The small molecule below binds the protein below.
Small molecule (SMILES): CC1(N)CCN(c2cnc3nc(Sc4cccc(Cl)c4Cl)ccc3n2)CC1

Sequence of chain 1.A:
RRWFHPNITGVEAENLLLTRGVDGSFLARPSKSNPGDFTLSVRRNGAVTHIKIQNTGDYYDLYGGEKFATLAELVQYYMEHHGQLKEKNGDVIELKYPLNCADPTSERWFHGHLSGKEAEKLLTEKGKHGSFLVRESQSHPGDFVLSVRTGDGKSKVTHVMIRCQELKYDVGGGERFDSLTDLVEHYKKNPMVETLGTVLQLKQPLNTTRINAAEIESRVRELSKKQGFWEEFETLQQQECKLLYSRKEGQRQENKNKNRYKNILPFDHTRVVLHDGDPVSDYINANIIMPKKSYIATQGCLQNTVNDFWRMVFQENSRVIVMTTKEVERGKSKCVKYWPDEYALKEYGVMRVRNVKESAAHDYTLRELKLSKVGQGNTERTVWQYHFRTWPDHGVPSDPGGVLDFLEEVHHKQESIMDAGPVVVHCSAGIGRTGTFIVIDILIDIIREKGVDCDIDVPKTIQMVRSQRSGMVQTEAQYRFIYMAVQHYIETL

Binding-site contacts:
Ligand atom N19 contacts residue GLU124 of chain 1.A at 3.0 Å (salt-bridge).
Ligand atom C22 contacts residue ARG125 of chain 1.A at 3.3 Å.
Ligand atom C16 contacts residue PHE127 of chain 1.A at 3.2 Å (hydrophobic).
Ligand atom C22 contacts residue ASP503 of chain 1.A at 3.4 Å.
Ligand atom C2 contacts residue THR233 of chain 1.A at 3.8 Å.
Ligand atom C24 contacts residue LYS506 of chain 1.A at 3.8 Å.
Ligand atom N12 contacts residue THR232 of chain 1.A at 3.7 Å.
Ligand atom C21 contacts residue LYS506 of chain 1.A at 3.7 Å.
Ligand atom C14 contacts residue THR267 of chain 1.A at 3.2 Å.
Ligand atom C1 contacts residue ARG125 of chain 1.A at 3.7 Å.
Ligand atom C22 contacts residue ASN231 of chain 1.A at 3.6 Å.
Ligand atom C1 contacts residue THR267 of chain 1.A at 3.8 Å.
Ligand atom C21 contacts residue ARG125 of chain 1.A at 3.6 Å.
Ligand atom C23 contacts residue ARG125 of chain 1.A at 3.2 Å.
Ligand atom C18 contacts residue GLU263 of chain 1.A at 3.5 Å.
Ligand atom N4 contacts residue GLU264 of chain 1.A at 3.7 Å.
Ligand atom C23 contacts residue LYS506 of chain 1.A at 3.4 Å.
Ligand atom C7 contacts residue LEU268 of chain 1.A at 3.7 Å (hydrophobic).
Ligand atom N3 contacts residue ARG125 of chain 1.A at 3.6 Å.
Ligand atom C8 contacts residue PRO505 of chain 1.A at 3.4 Å (hydrophobic).
Ligand atom N10 contacts residue ARG125 of chain 1.A at 2.9 Å (salt-bridge).
Ligand atom C7 contacts residue THR267 of chain 1.A at 3.5 Å.
Ligand atom C24 contacts residue ARG125 of chain 1.A at 3.5 Å.
Ligand atom C20 contacts residue ARG125 of chain 1.A at 3.4 Å.
Ligand atom C21 contacts residue THR233 of chain 1.A at 3.5 Å.
Ligand atom N19 contacts residue PHE127 of chain 1.A at 2.9 Å (h-bond).
Ligand atom C22 contacts residue THR233 of chain 1.A at 3.4 Å.
Ligand atom C22 contacts residue LYS506 of chain 1.A at 3.5 Å.
Ligand atom C2 contacts residue THR267 of chain 1.A at 3.4 Å.
Ligand atom C25 contacts residue ARG125 of chain 1.A at 3.5 Å.
Ligand atom N19 contacts residue THR122 of chain 1.A at 2.9 Å (h-bond).
Ligand atom C15 contacts residue PHE127 of chain 1.A at 3.4 Å (hydrophobic).
Ligand atom C7 contacts residue GLU264 of chain 1.A at 3.2 Å.
Ligand atom C18 contacts residue PHE127 of chain 1.A at 3.6 Å (hydrophobic).
Ligand atom C6 contacts residue ARG125 of chain 1.A at 3.7 Å.
Ligand atom C6 contacts residue THR232 of chain 1.A at 3.4 Å.
Ligand atom N4 contacts residue THR267 of chain 1.A at 3.7 Å.
Ligand atom C9 contacts residue ARG125 of chain 1.A at 3.7 Å.
Ligand atom C17 contacts residue THR232 of chain 1.A at 3.3 Å.
Ligand atom C8 contacts residue LEU268 of chain 1.A at 3.4 Å (hydrophobic).